A small-molecule ligand and the protein it binds are described below.
Small molecule (SMILES): Nc1ncnc2c1ncn2[C@@H]1O[C@H](COP(=O)(O)O)[C@H]2OC3(O[C@H]21)C([N+](=O)[O-])=CC([N+](=O)[O-])C=C3[N+](=O)[O-]

Binding-site contacts:
Ligand atom C4F contacts residue PHE488 of chain 1.A at 4.4 Å (hydrophobic).
Ligand atom O4F contacts residue PHE488 of chain 1.A at 4.4 Å.
Ligand atom O1A contacts residue ASN629 of chain 1.A at 3.9 Å.
Ligand atom N1 contacts residue LYS206 of chain 1.A at 3.8 Å.
Ligand atom C5 contacts residue LYS206 of chain 1.A at 4.1 Å.
Ligand atom PA contacts residue ASN629 of chain 1.A at 4.2 Å.
Ligand atom C5' contacts residue SER187 of chain 1.A at 4.2 Å.
Ligand atom N7 contacts residue ILE189 of chain 1.A at 4.0 Å.
Ligand atom N7 contacts residue ARG490 of chain 1.A at 4.0 Å.
Ligand atom O4F contacts residue LYS516 of chain 1.A at 3.8 Å.
Ligand atom N2F contacts residue ILE189 of chain 1.A at 4.1 Å.
Ligand atom N2F contacts residue PHE488 of chain 1.A at 4.3 Å.
Ligand atom O2F contacts residue SER187 of chain 1.A at 4.4 Å.
Ligand atom C2F contacts residue PHE488 of chain 1.A at 4.1 Å (hydrophobic).
Ligand atom O2A contacts residue ASN629 of chain 1.A at 3.4 Å (h-bond).
Ligand atom O3F contacts residue ARG175 of chain 1.A at 3.3 Å (salt-bridge).
Ligand atom C3F contacts residue PHE488 of chain 1.A at 3.9 Å (hydrophobic).
Ligand atom N6 contacts residue ARG490 of chain 1.A at 3.1 Å (salt-bridge).
Ligand atom C2' contacts residue ILE189 of chain 1.A at 4.4 Å (hydrophobic).
Ligand atom C1F contacts residue PHE488 of chain 1.A at 4.4 Å (hydrophobic).
Ligand atom O4F contacts residue GLY517 of chain 1.A at 4.4 Å.
Ligand atom PA contacts residue ARG561 of chain 1.A at 4.2 Å.
Ligand atom N3 contacts residue LYS493 of chain 1.A at 4.2 Å.
Ligand atom O3F contacts residue PHE488 of chain 1.A at 4.0 Å.
Ligand atom C6 contacts residue LYS206 of chain 1.A at 3.5 Å.
Ligand atom N4F contacts residue MET495 of chain 1.A at 4.2 Å.
Ligand atom N6 contacts residue LYS206 of chain 1.A at 3.4 Å (salt-bridge).
Ligand atom O3F contacts residue ILE189 of chain 1.A at 4.0 Å.
Ligand atom O2A contacts residue ARG561 of chain 1.A at 4.1 Å.
Ligand atom O2' contacts residue PHE488 of chain 1.A at 3.6 Å.
Ligand atom C2 contacts residue LYS493 of chain 1.A at 4.4 Å.
Ligand atom O3A contacts residue ARG561 of chain 1.A at 2.9 Å (salt-bridge).
Ligand atom O4F contacts residue MET495 of chain 1.A at 3.8 Å.
Ligand atom C3' contacts residue SER187 of chain 1.A at 4.5 Å.
Ligand atom N4F contacts residue LYS516 of chain 1.A at 4.1 Å.
Ligand atom O5F contacts residue LYS516 of chain 1.A at 3.4 Å.
Ligand atom C8 contacts residue ILE189 of chain 1.A at 3.8 Å (hydrophobic).
Ligand atom O5F contacts residue MET495 of chain 1.A at 4.1 Å.
Ligand atom O2F contacts residue ILE189 of chain 1.A at 3.0 Å.
Ligand atom C6 contacts residue ARG490 of chain 1.A at 4.2 Å.

Sequence of chain 1.A:
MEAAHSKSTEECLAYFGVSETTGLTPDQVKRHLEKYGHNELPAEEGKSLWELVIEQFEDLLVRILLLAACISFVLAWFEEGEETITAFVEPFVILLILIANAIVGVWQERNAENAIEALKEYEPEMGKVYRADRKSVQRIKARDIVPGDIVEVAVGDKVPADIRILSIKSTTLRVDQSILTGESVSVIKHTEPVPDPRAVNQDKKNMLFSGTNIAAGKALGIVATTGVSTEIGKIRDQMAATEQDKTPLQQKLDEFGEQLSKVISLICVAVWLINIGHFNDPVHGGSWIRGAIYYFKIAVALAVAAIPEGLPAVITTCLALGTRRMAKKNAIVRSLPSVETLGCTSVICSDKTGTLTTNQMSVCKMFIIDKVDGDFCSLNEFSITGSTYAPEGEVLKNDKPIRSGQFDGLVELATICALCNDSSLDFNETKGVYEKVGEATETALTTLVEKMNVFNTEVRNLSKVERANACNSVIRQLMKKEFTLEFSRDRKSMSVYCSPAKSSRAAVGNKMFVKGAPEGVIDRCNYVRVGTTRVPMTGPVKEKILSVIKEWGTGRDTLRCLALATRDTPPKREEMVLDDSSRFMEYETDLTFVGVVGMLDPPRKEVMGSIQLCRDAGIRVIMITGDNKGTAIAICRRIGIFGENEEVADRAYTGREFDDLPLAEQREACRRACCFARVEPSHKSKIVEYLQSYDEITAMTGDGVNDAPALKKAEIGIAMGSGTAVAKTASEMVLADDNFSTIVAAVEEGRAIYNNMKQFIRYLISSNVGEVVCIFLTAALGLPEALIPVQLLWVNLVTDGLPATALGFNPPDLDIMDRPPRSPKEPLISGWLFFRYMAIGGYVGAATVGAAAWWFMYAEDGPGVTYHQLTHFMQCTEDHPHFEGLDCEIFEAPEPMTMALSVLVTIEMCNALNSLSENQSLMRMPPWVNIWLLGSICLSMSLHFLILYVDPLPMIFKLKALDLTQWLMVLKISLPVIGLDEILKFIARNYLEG